Sequence of chain 2.B:
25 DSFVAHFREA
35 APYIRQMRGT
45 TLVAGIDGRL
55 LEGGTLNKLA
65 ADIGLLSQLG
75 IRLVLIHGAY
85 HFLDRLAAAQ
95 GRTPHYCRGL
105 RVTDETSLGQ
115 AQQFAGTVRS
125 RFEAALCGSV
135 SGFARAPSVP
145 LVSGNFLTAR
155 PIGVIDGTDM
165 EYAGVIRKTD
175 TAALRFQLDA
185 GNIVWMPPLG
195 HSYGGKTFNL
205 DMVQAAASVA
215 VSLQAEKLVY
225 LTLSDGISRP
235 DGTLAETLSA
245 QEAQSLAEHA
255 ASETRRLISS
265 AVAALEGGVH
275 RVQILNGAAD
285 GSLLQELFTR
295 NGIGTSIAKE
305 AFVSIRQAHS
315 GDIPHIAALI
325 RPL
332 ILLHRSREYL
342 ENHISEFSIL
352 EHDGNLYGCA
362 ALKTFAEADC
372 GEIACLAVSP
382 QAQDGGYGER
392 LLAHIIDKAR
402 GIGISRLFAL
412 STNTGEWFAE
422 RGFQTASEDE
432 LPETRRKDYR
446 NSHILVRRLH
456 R

This protein binds this small molecule.
Small molecule (SMILES): NC(=[NH2+])NCCC[C@H](N)C(=O)O

Binding-site contacts:
Ligand atom NE contacts residue ASN295 of chain 2.B at 3.2 Å (h-bond).
Ligand atom O contacts residue GLN277 of chain 2.B at 3.2 Å (h-bond).
Ligand atom C contacts residue GLU290 of chain 2.B at 3.8 Å.
Ligand atom CA contacts residue THR293 of chain 2.B at 3.7 Å.
Ligand atom N contacts residue LEU291 of chain 2.B at 3.1 Å (h-bond).
Ligand atom N contacts residue THR293 of chain 2.B at 2.7 Å (h-bond).
Ligand atom NH1 contacts residue ASN295 of chain 2.B at 3.1 Å (h-bond).
Ligand atom NE contacts residue SER300 of chain 2.B at 3.8 Å.
Ligand atom NH1 contacts residue SER300 of chain 2.B at 3.8 Å.
Ligand atom NH1 contacts residue THR241 of chain 2.B at 3.5 Å.
Ligand atom CA contacts residue GLU290 of chain 2.B at 3.8 Å.
Ligand atom O contacts residue LYS221 of chain 2.B at 3.4 Å (salt-bridge).
Ligand atom CA contacts residue TYR37 of chain 2.B at 3.5 Å (hydrophobic).
Ligand atom CD contacts residue ARG294 of chain 2.B at 3.5 Å.
Ligand atom NH2 contacts residue SER300 of chain 2.B at 3.5 Å (h-bond).
Ligand atom O contacts residue LEU291 of chain 2.B at 3.4 Å.
Ligand atom CZ contacts residue SER300 of chain 2.B at 3.5 Å.
Ligand atom OXT contacts residue LYS221 of chain 2.B at 2.6 Å (salt-bridge).
Ligand atom C contacts residue GLN277 of chain 2.B at 3.5 Å.
Ligand atom NH2 contacts residue GLU290 of chain 2.B at 3.3 Å (salt-bridge).
Ligand atom CB contacts residue ASP354 of chain 2.B at 3.6 Å.
Ligand atom CZ contacts residue GLU240 of chain 2.B at 3.4 Å.
Ligand atom CD contacts residue ASN295 of chain 2.B at 3.7 Å.
Ligand atom N contacts residue TYR37 of chain 2.B at 3.2 Å.
Ligand atom NE contacts residue GLU290 of chain 2.B at 2.9 Å (salt-bridge).
Ligand atom NH2 contacts residue GLY298 of chain 2.B at 2.8 Å (h-bond).
Ligand atom NH2 contacts residue ILE297 of chain 2.B at 3.4 Å (h-bond).
Ligand atom OXT contacts residue GLN277 of chain 2.B at 3.5 Å (h-bond).
Ligand atom NH1 contacts residue GLU240 of chain 2.B at 3.1 Å (salt-bridge).
Ligand atom CZ contacts residue GLU290 of chain 2.B at 3.5 Å.
Ligand atom O contacts residue GLU290 of chain 2.B at 3.2 Å (salt-bridge).
Ligand atom NH2 contacts residue GLU240 of chain 2.B at 3.1 Å (salt-bridge).
Ligand atom NH2 contacts residue ASN295 of chain 2.B at 3.5 Å (h-bond).
Ligand atom CZ contacts residue ASN295 of chain 2.B at 3.0 Å.
Ligand atom CG contacts residue GLU290 of chain 2.B at 3.3 Å.
Ligand atom CB contacts residue THR293 of chain 2.B at 3.6 Å.
Ligand atom CB contacts residue ARG294 of chain 2.B at 3.8 Å.
Ligand atom C contacts residue LYS221 of chain 2.B at 3.4 Å.
Ligand atom N contacts residue GLU290 of chain 2.B at 3.2 Å (salt-bridge).
Ligand atom CG contacts residue GLN277 of chain 2.B at 3.8 Å.